Sequence of chain 10.A:
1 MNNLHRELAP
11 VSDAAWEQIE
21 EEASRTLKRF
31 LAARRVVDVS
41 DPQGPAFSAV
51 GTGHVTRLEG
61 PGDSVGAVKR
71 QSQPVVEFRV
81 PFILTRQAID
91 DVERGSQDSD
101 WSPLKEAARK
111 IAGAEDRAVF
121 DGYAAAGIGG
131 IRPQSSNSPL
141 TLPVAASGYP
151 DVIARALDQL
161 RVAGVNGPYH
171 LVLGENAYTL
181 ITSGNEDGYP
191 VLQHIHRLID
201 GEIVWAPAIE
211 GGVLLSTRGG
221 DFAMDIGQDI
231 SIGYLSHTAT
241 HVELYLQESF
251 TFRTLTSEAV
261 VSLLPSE

Binding-site contacts:
Ligand atom N contacts residue ARG34 of chain 10.A at 3.7 Å.
Ligand atom CA contacts residue ARG35 of chain 10.A at 3.8 Å.
Ligand atom O contacts residue ARG6 of chain 10.A at 3.4 Å (salt-bridge).
Ligand atom CD1 contacts residue LYS28 of chain 10.A at 3.4 Å.
Ligand atom C contacts residue SER231 of chain 10.A at 3.8 Å.
Ligand atom CE contacts residue VAL37 of chain 10.A at 3.7 Å (hydrophobic).
Ligand atom CB contacts residue VAL39 of chain 10.A at 3.8 Å (hydrophobic).
Ligand atom NZ contacts residue THR217 of chain 10.A at 3.8 Å.
Ligand atom OG contacts residue ARG34 of chain 10.A at 3.7 Å.
Ligand atom CB contacts residue ARG35 of chain 10.A at 3.4 Å.
Ligand atom CA contacts residue ASP229 of chain 10.A at 3.6 Å.
Ligand atom CD1 contacts residue LEU31 of chain 10.A at 3.6 Å (hydrophobic).
Ligand atom CA contacts residue ARG6 of chain 10.A at 3.7 Å.
Ligand atom O contacts residue ILE232 of chain 10.A at 3.6 Å (h-bond).
Ligand atom O contacts residue SER231 of chain 10.A at 3.2 Å.
Ligand atom CG2 contacts residue LEU31 of chain 10.A at 3.8 Å (hydrophobic).
Ligand atom OG contacts residue ASP229 of chain 10.A at 3.6 Å.
Ligand atom C contacts residue ARG34 of chain 10.A at 3.7 Å.
Ligand atom N contacts residue ASP229 of chain 10.A at 2.8 Å (salt-bridge).
Ligand atom CD1 contacts residue ILE230 of chain 10.A at 3.5 Å (hydrophobic).
Ligand atom O contacts residue LEU4 of chain 10.A at 3.7 Å.
Ligand atom CG contacts residue ARG35 of chain 10.A at 3.1 Å.
Ligand atom N contacts residue ARG34 of chain 10.A at 3.4 Å (salt-bridge).
Ligand atom N contacts residue ASP229 of chain 10.A at 3.2 Å (salt-bridge).
Ligand atom CD2 contacts residue SER24 of chain 10.A at 3.5 Å.
Ligand atom N contacts residue ILE230 of chain 10.A at 3.1 Å (h-bond).
Ligand atom CB contacts residue ILE230 of chain 10.A at 3.6 Å (hydrophobic).
Ligand atom CE contacts residue ARG35 of chain 10.A at 3.8 Å.
Ligand atom CD1 contacts residue LEU27 of chain 10.A at 3.8 Å (hydrophobic).
Ligand atom CD1 contacts residue LEU27 of chain 10.A at 3.6 Å (hydrophobic).
Ligand atom O contacts residue ARG34 of chain 10.A at 2.8 Å (salt-bridge).
Ligand atom CA contacts residue ASP229 of chain 10.A at 3.8 Å.
Ligand atom CE contacts residue VAL36 of chain 10.A at 3.7 Å (hydrophobic).
Ligand atom CD2 contacts residue GLU20 of chain 10.A at 3.6 Å.
Ligand atom C contacts residue ASP229 of chain 10.A at 3.8 Å.
Ligand atom O contacts residue ASN2 of chain 10.A at 3.8 Å.
Ligand atom CA contacts residue SER231 of chain 10.A at 3.6 Å.
Ligand atom CG contacts residue ILE230 of chain 10.A at 3.6 Å (hydrophobic).
Ligand atom N contacts residue ARG34 of chain 10.A at 3.9 Å.
Ligand atom CB contacts residue SER24 of chain 10.A at 3.8 Å.

A small-molecule ligand and the protein it binds are described below.
Small molecule (SMILES): CC[C@H](C)[C@H](NC(=O)[C@H](CC(N)=O)NC(=O)[C@H](CC(C)C)NC(=O)[C@H](CO)NC(=O)CNC(=O)[C@@H](N)CO)C(=O)NCC(=O)N[C@@H](CO)C(=O)N[C@@H](CC(C)C)C(=O)N[C@H](C=O)CCCCN